Binding-site contacts:
Ligand atom O7 contacts residue SER36 of chain 1.A at 3.7 Å.
Ligand atom C7 contacts residue SER36 of chain 1.A at 4.2 Å.
Ligand atom C2 contacts residue ASN286 of chain 1.A at 2.6 Å.
Ligand atom C8 contacts residue GLU34 of chain 1.A at 3.9 Å.
Ligand atom C1 contacts residue ASN286 of chain 1.A at 1.5 Å.
Ligand atom C4 contacts residue ASN286 of chain 1.A at 3.9 Å.
Ligand atom C3 contacts residue ASN286 of chain 1.A at 3.8 Å.
Ligand atom C6 contacts residue ASN286 of chain 1.A at 3.0 Å.
Ligand atom C5 contacts residue ASN286 of chain 1.A at 3.2 Å.
Ligand atom N2 contacts residue GLU34 of chain 1.A at 4.4 Å.
Ligand atom C7 contacts residue ASN286 of chain 1.A at 3.8 Å.
Ligand atom O7 contacts residue ASN286 of chain 1.A at 4.3 Å.
Ligand atom C8 contacts residue ASN286 of chain 1.A at 4.3 Å.
Ligand atom N2 contacts residue ASN286 of chain 1.A at 3.1 Å.
Ligand atom O6 contacts residue ASN286 of chain 1.A at 2.9 Å (h-bond).
Ligand atom C6 contacts residue SER288 of chain 1.A at 4.3 Å.
Ligand atom C7 contacts residue GLU34 of chain 1.A at 3.4 Å.
Ligand atom O7 contacts residue GLU34 of chain 1.A at 2.9 Å (salt-bridge).
Ligand atom C8 contacts residue SER36 of chain 1.A at 3.7 Å.
Ligand atom O6 contacts residue SER288 of chain 1.A at 3.3 Å (h-bond).
Ligand atom O5 contacts residue ASN286 of chain 1.A at 2.4 Å (h-bond).

This protein binds this small molecule.
Small molecule (SMILES): CC(=O)N[C@@H]1[C@@H](O)[C@H](O)[C@@H](CO)O[C@H]1O

Sequence of chain 1.A:
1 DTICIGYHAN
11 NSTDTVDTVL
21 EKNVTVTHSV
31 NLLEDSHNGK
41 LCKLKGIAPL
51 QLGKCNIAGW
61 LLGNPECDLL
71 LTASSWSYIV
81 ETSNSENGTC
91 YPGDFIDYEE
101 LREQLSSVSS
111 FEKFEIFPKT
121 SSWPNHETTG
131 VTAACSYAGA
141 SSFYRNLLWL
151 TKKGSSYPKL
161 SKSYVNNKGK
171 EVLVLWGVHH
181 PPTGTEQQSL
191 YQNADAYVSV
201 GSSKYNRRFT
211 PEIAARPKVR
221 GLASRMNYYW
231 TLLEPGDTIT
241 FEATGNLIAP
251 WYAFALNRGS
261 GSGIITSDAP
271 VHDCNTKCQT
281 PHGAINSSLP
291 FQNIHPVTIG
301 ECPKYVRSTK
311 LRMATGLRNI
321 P